Binding-site contacts:
Ligand atom O2' contacts residue THR1010 of chain 1.A at 4.3 Å.
Ligand atom C2 contacts residue THR1010 of chain 1.A at 4.1 Å.
Ligand atom C1' contacts residue PHE914 of chain 1.A at 3.6 Å (hydrophobic).
Ligand atom O2' contacts residue SER1008 of chain 1.A at 3.9 Å.
Ligand atom C3 contacts residue LEU1014 of chain 1.A at 4.0 Å (hydrophobic).
Ligand atom O2 contacts residue THR1010 of chain 1.A at 3.1 Å (h-bond).
Ligand atom O2' contacts residue ALA1079 of chain 1.A at 3.9 Å.
Ligand atom C3 contacts residue PHE914 of chain 1.A at 3.7 Å (hydrophobic).
Ligand atom O2' contacts residue PHE914 of chain 1.A at 3.7 Å.
Ligand atom C1' contacts residue THR1010 of chain 1.A at 3.4 Å.
Ligand atom C6 contacts residue PHE1009 of chain 1.A at 3.7 Å (hydrophobic).
Ligand atom C5 contacts residue PHE914 of chain 1.A at 3.4 Å (hydrophobic).
Ligand atom C2 contacts residue SER876 of chain 1.A at 4.2 Å.
Ligand atom O1' contacts residue SER1008 of chain 1.A at 4.0 Å.
Ligand atom C1 contacts residue PHE914 of chain 1.A at 3.3 Å (hydrophobic).
Ligand atom C1 contacts residue THR1010 of chain 1.A at 4.1 Å.
Ligand atom O2' contacts residue ARG880 of chain 1.A at 2.9 Å (salt-bridge).
Ligand atom C3 contacts residue PHE1009 of chain 1.A at 3.7 Å (hydrophobic).
Ligand atom O2 contacts residue PHE1009 of chain 1.A at 4.2 Å.
Ligand atom O1' contacts residue PHE1009 of chain 1.A at 3.5 Å.
Ligand atom O1' contacts residue PHE914 of chain 1.A at 4.0 Å.
Ligand atom C6 contacts residue ALA1079 of chain 1.A at 4.0 Å (hydrophobic).
Ligand atom O2 contacts residue SER876 of chain 1.A at 3.5 Å (h-bond).
Ligand atom C5 contacts residue GLU802 of chain 1.A at 3.3 Å.
Ligand atom C1' contacts residue SER1008 of chain 1.A at 4.1 Å.
Ligand atom C4 contacts residue PHE914 of chain 1.A at 3.6 Å (hydrophobic).
Ligand atom O1' contacts residue ARG880 of chain 1.A at 3.8 Å.
Ligand atom C2 contacts residue PHE1009 of chain 1.A at 3.7 Å (hydrophobic).
Ligand atom C5 contacts residue PHE1009 of chain 1.A at 3.6 Å (hydrophobic).
Ligand atom C1 contacts residue PHE1009 of chain 1.A at 3.7 Å (hydrophobic).
Ligand atom C6 contacts residue PHE914 of chain 1.A at 3.4 Å (hydrophobic).
Ligand atom C4 contacts residue GLU802 of chain 1.A at 3.1 Å.
Ligand atom C1' contacts residue PHE1009 of chain 1.A at 3.8 Å (hydrophobic).
Ligand atom C4 contacts residue LEU873 of chain 1.A at 3.9 Å (hydrophobic).
Ligand atom C4 contacts residue PHE1009 of chain 1.A at 3.7 Å (hydrophobic).
Ligand atom O2 contacts residue VAL1011 of chain 1.A at 3.5 Å (h-bond).
Ligand atom O1' contacts residue THR1010 of chain 1.A at 2.5 Å (h-bond).
Ligand atom C2 contacts residue PHE914 of chain 1.A at 3.6 Å (hydrophobic).
Ligand atom C1' contacts residue ARG880 of chain 1.A at 3.8 Å.
Ligand atom C3 contacts residue LEU873 of chain 1.A at 4.0 Å (hydrophobic).

This small molecule binds to this protein.
Small molecule (SMILES): O=C(O)c1ccccc1O

Sequence of chain 1.A:
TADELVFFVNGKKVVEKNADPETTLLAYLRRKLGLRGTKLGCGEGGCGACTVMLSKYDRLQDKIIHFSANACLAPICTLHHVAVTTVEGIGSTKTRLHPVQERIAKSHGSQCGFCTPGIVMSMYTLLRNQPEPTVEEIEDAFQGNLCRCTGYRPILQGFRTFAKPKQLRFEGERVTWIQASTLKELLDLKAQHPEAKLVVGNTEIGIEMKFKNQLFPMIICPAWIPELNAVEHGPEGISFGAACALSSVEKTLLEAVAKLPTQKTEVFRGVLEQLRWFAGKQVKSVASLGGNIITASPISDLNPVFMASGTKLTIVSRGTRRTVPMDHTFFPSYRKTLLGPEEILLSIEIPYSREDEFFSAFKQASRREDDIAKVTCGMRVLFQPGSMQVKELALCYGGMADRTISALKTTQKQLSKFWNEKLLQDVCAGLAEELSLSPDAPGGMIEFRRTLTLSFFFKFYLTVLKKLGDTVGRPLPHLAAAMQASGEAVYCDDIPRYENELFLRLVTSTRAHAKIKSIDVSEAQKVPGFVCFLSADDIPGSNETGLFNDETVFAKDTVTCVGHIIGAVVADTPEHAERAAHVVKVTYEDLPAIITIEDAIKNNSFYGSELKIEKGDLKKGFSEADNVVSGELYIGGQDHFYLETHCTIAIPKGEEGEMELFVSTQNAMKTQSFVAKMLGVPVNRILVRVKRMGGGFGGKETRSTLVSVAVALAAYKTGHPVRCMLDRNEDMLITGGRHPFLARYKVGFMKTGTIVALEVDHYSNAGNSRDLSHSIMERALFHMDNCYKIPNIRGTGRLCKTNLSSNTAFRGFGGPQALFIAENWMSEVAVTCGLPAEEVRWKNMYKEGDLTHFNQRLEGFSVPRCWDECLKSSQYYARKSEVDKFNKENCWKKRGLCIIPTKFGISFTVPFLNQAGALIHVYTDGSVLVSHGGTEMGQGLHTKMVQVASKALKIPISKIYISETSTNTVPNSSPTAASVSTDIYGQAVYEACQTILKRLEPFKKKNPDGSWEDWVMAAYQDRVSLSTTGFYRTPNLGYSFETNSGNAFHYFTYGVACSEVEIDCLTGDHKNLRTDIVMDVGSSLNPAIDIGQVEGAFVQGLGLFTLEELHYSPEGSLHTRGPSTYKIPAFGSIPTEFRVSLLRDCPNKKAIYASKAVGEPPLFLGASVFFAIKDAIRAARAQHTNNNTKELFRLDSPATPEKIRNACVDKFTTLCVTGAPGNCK